Sequence of chain 1.C:
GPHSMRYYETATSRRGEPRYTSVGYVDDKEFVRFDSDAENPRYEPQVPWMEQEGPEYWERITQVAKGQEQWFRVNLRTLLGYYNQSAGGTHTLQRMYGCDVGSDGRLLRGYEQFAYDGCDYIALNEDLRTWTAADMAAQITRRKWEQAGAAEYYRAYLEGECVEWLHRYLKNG

Sequence of chain 1.B:
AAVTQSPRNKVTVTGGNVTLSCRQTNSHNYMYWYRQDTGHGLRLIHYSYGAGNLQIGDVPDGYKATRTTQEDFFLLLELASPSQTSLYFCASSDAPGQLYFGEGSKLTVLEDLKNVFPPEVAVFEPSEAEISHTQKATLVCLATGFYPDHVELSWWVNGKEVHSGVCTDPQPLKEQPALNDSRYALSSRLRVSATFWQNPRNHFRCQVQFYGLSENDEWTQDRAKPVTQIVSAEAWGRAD

Sequence of chain 1.A:
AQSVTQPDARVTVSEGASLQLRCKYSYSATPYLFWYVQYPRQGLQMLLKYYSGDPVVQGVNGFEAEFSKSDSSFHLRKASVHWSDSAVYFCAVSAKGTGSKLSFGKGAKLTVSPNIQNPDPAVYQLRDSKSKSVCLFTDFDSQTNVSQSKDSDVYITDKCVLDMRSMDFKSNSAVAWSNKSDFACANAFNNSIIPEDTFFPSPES

This protein binds this small molecule.
Small molecule (SMILES): CC[C@H](C)[C@H](NC(=O)[C@H](CC(=O)O)NC(=O)[C@H](Cc1ccccc1)NC(=O)[C@H](CC1=CN=C2C=CC=CC12)NC(=O)[C@H](Cc1ccccc1)NC(=O)[C@@H]1CCCN1C(=O)[C@H](CO)NC(=O)[C@H](CC(C)C)NC(=O)[C@@H](N)Cc1ccccc1)C(=O)O

Binding-site contacts:
Ligand atom O contacts residue TYR157 of chain 1.C at 2.8 Å (h-bond).
Ligand atom O contacts residue TYR33 of chain 1.B at 2.9 Å (h-bond).
Ligand atom CZ contacts residue PRO99 of chain 1.B at 3.4 Å (hydrophobic).
Ligand atom O contacts residue TRP74 of chain 1.C at 3.2 Å (h-bond).
Ligand atom CG2 contacts residue THR144 of chain 1.C at 3.0 Å.
Ligand atom C contacts residue THR144 of chain 1.C at 3.1 Å.
Ligand atom CD2 contacts residue GLU164 of chain 1.C at 3.1 Å.
Ligand atom CE2 contacts residue TYR157 of chain 1.C at 3.2 Å (hydrophobic).
Ligand atom CZ contacts residue TRP148 of chain 1.C at 3.1 Å (hydrophobic).
Ligand atom CD2 contacts residue TYR157 of chain 1.C at 3.1 Å (hydrophobic).
Ligand atom OD1 contacts residue ASN32 of chain 1.B at 2.8 Å (h-bond).
Ligand atom CG1 contacts residue ASN78 of chain 1.C at 3.1 Å.
Ligand atom OD2 contacts residue ASP97 of chain 1.B at 3.2 Å.
Ligand atom O contacts residue GLN71 of chain 1.C at 2.9 Å (h-bond).
Ligand atom N contacts residue GLN71 of chain 1.C at 2.8 Å (h-bond).
Ligand atom CE1 contacts residue PHE117 of chain 1.C at 3.4 Å (hydrophobic).
Ligand atom N contacts residue TYR100 of chain 1.C at 3.2 Å (h-bond).
Ligand atom CA contacts residue TYR157 of chain 1.C at 3.1 Å (hydrophobic).
Ligand atom CE2 contacts residue LYS99 of chain 1.A at 2.6 Å.
Ligand atom CE1 contacts residue TRP148 of chain 1.C at 3.3 Å (hydrophobic).
Ligand atom CD1 contacts residue TRP74 of chain 1.C at 3.3 Å (hydrophobic).
Ligand atom O contacts residue THR144 of chain 1.C at 3.3 Å (h-bond).
Ligand atom CD1 contacts residue PHE117 of chain 1.C at 3.4 Å (hydrophobic).
Ligand atom O contacts residue TRP148 of chain 1.C at 2.4 Å (h-bond).
Ligand atom OXT contacts residue LYS147 of chain 1.C at 2.8 Å.
Ligand atom O contacts residue TYR100 of chain 1.C at 2.6 Å (h-bond).
Ligand atom CD2 contacts residue LYS99 of chain 1.A at 2.9 Å.
Ligand atom C contacts residue TRP74 of chain 1.C at 3.2 Å (hydrophobic).
Ligand atom CA contacts residue GLN71 of chain 1.C at 3.3 Å.
Ligand atom CG contacts residue ASN32 of chain 1.B at 3.2 Å.
Ligand atom OD2 contacts residue ASN32 of chain 1.B at 3.1 Å (h-bond).
Ligand atom CE2 contacts residue PRO99 of chain 1.B at 3.4 Å (hydrophobic).
Ligand atom N contacts residue ASN78 of chain 1.C at 3.3 Å (h-bond).
Ligand atom O contacts residue TYR85 of chain 1.C at 2.3 Å (h-bond).
Ligand atom O contacts residue TRP74 of chain 1.C at 3.1 Å (h-bond).
Ligand atom O contacts residue ARG98 of chain 1.C at 2.5 Å (salt-bridge).
Ligand atom OXT contacts residue THR144 of chain 1.C at 3.0 Å.
Ligand atom CB contacts residue TYR33 of chain 1.B at 3.3 Å (hydrophobic).
Ligand atom N contacts residue ASP97 of chain 1.B at 3.1 Å (salt-bridge).
Ligand atom O contacts residue LYS99 of chain 1.A at 3.0 Å (salt-bridge).